Binding-site contacts:
Ligand atom OH contacts residue GLY122 of chain 1.D at 4.3 Å.
Ligand atom C1 contacts residue LEU298 of chain 1.D at 4.1 Å (hydrophobic).
Ligand atom C4 contacts residue SER201 of chain 1.D at 3.1 Å.
Ligand atom P1 contacts residue HIS447 of chain 1.D at 4.0 Å.
Ligand atom C4 contacts residue PHE405 of chain 1.D at 3.7 Å (hydrophobic).
Ligand atom C3 contacts residue LEU284 of chain 1.D at 3.7 Å (hydrophobic).
Ligand atom C7 contacts residue HIS447 of chain 1.D at 3.4 Å.
Ligand atom OH contacts residue GLY123 of chain 1.D at 3.3 Å (h-bond).
Ligand atom C4 contacts residue MET404 of chain 1.D at 4.4 Å (hydrophobic).
Ligand atom C2 contacts residue MET404 of chain 1.D at 3.6 Å (hydrophobic).
Ligand atom O11 contacts residue ALA202 of chain 1.D at 3.0 Å (h-bond).
Ligand atom O11 contacts residue GLY122 of chain 1.D at 2.5 Å (h-bond).
Ligand atom C7 contacts residue GLY122 of chain 1.D at 4.3 Å.
Ligand atom O11 contacts residue GLY121 of chain 1.D at 3.5 Å.
Ligand atom O11 contacts residue SER201 of chain 1.D at 2.6 Å (h-bond).
Ligand atom O11 contacts residue GLY123 of chain 1.D at 2.8 Å (h-bond).
Ligand atom P1 contacts residue ALA202 of chain 1.D at 3.6 Å.
Ligand atom C4 contacts residue HIS447 of chain 1.D at 4.3 Å.
Ligand atom C5 contacts residue SER201 of chain 1.D at 3.5 Å.
Ligand atom C1 contacts residue GLY123 of chain 1.D at 4.1 Å.
Ligand atom P1 contacts residue GLY123 of chain 1.D at 3.6 Å.
Ligand atom C7 contacts residue GLU200 of chain 1.D at 4.3 Å.
Ligand atom C2 contacts residue LEU367 of chain 1.D at 4.2 Å (hydrophobic).
Ligand atom C4 contacts residue ILE339 of chain 1.D at 4.3 Å (hydrophobic).
Ligand atom C1 contacts residue VAL234 of chain 1.D at 4.1 Å (hydrophobic).
Ligand atom OH contacts residue SER201 of chain 1.D at 3.1 Å (h-bond).
Ligand atom C1 contacts residue LEU235 of chain 1.D at 4.0 Å (hydrophobic).
Ligand atom P1 contacts residue SER201 of chain 1.D at 1.8 Å.
Ligand atom P1 contacts residue GLY122 of chain 1.D at 3.9 Å.
Ligand atom C7 contacts residue SER201 of chain 1.D at 2.7 Å.
Ligand atom C3 contacts residue GLY123 of chain 1.D at 4.4 Å.
Ligand atom C2 contacts residue ILE339 of chain 1.D at 3.8 Å (hydrophobic).

This small molecule binds to this protein.
Small molecule (SMILES): C[C@@H](O[PH](C)=O)C(C)(C)C

Sequence of chain 1.D:
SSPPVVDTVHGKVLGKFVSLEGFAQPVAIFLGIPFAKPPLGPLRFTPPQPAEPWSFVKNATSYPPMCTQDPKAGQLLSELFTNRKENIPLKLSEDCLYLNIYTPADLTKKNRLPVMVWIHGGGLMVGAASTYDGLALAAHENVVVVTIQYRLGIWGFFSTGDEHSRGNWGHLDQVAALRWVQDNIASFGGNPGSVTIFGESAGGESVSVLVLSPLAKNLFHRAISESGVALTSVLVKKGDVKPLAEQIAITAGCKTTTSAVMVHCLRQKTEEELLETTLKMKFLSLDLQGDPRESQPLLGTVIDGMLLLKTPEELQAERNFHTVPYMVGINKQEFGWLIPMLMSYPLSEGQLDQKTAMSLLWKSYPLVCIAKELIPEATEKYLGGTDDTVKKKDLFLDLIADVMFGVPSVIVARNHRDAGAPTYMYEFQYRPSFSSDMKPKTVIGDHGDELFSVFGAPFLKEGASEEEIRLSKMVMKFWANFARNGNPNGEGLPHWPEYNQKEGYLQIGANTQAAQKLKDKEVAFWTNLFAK